Sequence of chain 1.A:
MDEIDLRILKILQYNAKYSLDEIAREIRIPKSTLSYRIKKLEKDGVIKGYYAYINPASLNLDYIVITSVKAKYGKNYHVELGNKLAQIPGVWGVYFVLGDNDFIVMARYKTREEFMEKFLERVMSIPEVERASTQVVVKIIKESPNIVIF

Binding-site contacts:
Ligand atom CD contacts residue LYS31 of chain 1.A at 3.1 Å.
Ligand atom C contacts residue SER32 of chain 1.A at 3.8 Å.
Ligand atom CD contacts residue PRO30 of chain 1.A at 4.0 Å (hydrophobic).
Ligand atom CB contacts residue PRO30 of chain 1.A at 4.0 Å (hydrophobic).
Ligand atom OE1 contacts residue LYS31 of chain 1.A at 3.1 Å.
Ligand atom OXT contacts residue SER32 of chain 1.A at 2.7 Å (h-bond).
Ligand atom C contacts residue LYS31 of chain 1.A at 4.5 Å.
Ligand atom CG contacts residue LYS31 of chain 1.A at 3.5 Å.
Ligand atom OE1 contacts residue ALA24 of chain 1.A at 4.0 Å.
Ligand atom NE2 contacts residue ILE29 of chain 1.A at 3.5 Å (h-bond).
Ligand atom CB contacts residue LYS31 of chain 1.A at 3.8 Å.
Ligand atom O contacts residue SER32 of chain 1.A at 4.1 Å.
Ligand atom O contacts residue LYS31 of chain 1.A at 4.1 Å.
Ligand atom CD contacts residue ILE29 of chain 1.A at 4.4 Å (hydrophobic).
Ligand atom NE2 contacts residue LYS31 of chain 1.A at 3.0 Å (salt-bridge).
Ligand atom OE1 contacts residue ASP21 of chain 1.A at 4.5 Å.
Ligand atom NE2 contacts residue PRO30 of chain 1.A at 3.2 Å.

This small molecule binds to this protein.
Small molecule (SMILES): NC(=O)CC[C@H](N)C(=O)O